This protein binds this small molecule.
Small molecule (SMILES): C[C@@H]1O[C@H](O)[C@@H](F)[C@H](O)[C@@H]1O

Sequence of chain 2.B:
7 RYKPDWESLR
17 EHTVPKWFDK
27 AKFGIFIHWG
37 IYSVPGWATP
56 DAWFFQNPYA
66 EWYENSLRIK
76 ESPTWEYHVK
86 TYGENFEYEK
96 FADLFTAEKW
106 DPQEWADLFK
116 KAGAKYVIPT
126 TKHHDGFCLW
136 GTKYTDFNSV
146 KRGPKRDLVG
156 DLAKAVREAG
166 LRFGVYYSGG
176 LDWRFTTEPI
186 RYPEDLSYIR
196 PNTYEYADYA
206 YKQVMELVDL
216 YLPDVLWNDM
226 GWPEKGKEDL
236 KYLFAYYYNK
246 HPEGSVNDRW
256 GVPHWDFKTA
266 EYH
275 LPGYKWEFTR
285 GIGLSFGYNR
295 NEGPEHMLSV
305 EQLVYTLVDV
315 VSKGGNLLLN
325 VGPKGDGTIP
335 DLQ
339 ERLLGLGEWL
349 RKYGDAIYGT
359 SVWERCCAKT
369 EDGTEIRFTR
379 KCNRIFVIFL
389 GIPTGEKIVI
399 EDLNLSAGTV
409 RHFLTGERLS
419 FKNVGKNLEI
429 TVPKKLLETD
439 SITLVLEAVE

Binding-site contacts:
Ligand atom O5 contacts residue ARG254 of chain 2.B at 3.4 Å (salt-bridge).
Ligand atom C2 contacts residue HIS129 of chain 2.B at 3.8 Å.
Ligand atom O3 contacts residue TRP67 of chain 2.B at 3.2 Å (h-bond).
Ligand atom C4 contacts residue ASP224 of chain 2.B at 4.0 Å.
Ligand atom O5 contacts residue GLU266 of chain 2.B at 3.0 Å (salt-bridge).
Ligand atom C3 contacts residue TRP67 of chain 2.B at 3.9 Å (hydrophobic).
Ligand atom O3 contacts residue HIS128 of chain 2.B at 3.1 Å.
Ligand atom C6 contacts residue PHE32 of chain 2.B at 3.6 Å (hydrophobic).
Ligand atom C5 contacts residue PHE290 of chain 2.B at 3.8 Å (hydrophobic).
Ligand atom O1 contacts residue MET225 of chain 2.B at 3.9 Å.
Ligand atom C5 contacts residue ASP224 of chain 2.B at 4.0 Å.
Ligand atom O3 contacts residue GLU66 of chain 2.B at 2.8 Å (salt-bridge).
Ligand atom F2 contacts residue TRP67 of chain 2.B at 3.2 Å.
Ligand atom C2 contacts residue ASP224 of chain 2.B at 3.0 Å.
Ligand atom O4 contacts residue ASP224 of chain 2.B at 3.3 Å (salt-bridge).
Ligand atom C3 contacts residue ASP224 of chain 2.B at 4.0 Å.
Ligand atom C6 contacts residue GLU266 of chain 2.B at 4.0 Å.
Ligand atom C6 contacts residue HIS34 of chain 2.B at 4.1 Å.
Ligand atom C5 contacts residue GLU266 of chain 2.B at 3.6 Å.
Ligand atom C1 contacts residue ASP224 of chain 2.B at 3.1 Å.
Ligand atom O4 contacts residue HIS34 of chain 2.B at 2.8 Å (h-bond).
Ligand atom F2 contacts residue HIS129 of chain 2.B at 3.4 Å.
Ligand atom C1 contacts residue ARG254 of chain 2.B at 3.9 Å.
Ligand atom C4 contacts residue HIS128 of chain 2.B at 4.0 Å.
Ligand atom F2 contacts residue ASP224 of chain 2.B at 3.9 Å.
Ligand atom C1 contacts residue GLU266 of chain 2.B at 3.2 Å.
Ligand atom C3 contacts residue HIS128 of chain 2.B at 4.1 Å.
Ligand atom O1 contacts residue ARG254 of chain 2.B at 3.3 Å (salt-bridge).
Ligand atom O1 contacts residue GLU266 of chain 2.B at 3.5 Å (salt-bridge).
Ligand atom C3 contacts residue GLU66 of chain 2.B at 3.5 Å.
Ligand atom O1 contacts residue ASP224 of chain 2.B at 2.9 Å (salt-bridge).
Ligand atom O4 contacts residue TYR171 of chain 2.B at 3.5 Å (h-bond).
Ligand atom C3 contacts residue TYR64 of chain 2.B at 4.0 Å (hydrophobic).
Ligand atom C4 contacts residue PHE290 of chain 2.B at 4.0 Å (hydrophobic).
Ligand atom O3 contacts residue HIS129 of chain 2.B at 3.8 Å.
Ligand atom C6 contacts residue PHE290 of chain 2.B at 3.5 Å (hydrophobic).
Ligand atom O4 contacts residue HIS128 of chain 2.B at 3.1 Å (h-bond).
Ligand atom C4 contacts residue GLU66 of chain 2.B at 3.9 Å.
Ligand atom O5 contacts residue ASP224 of chain 2.B at 3.0 Å (salt-bridge).
Ligand atom C4 contacts residue HIS34 of chain 2.B at 3.5 Å.